Binding-site contacts:
Ligand atom C7 contacts residue THR942 of chain 1.A at 3.2 Å.
Ligand atom O6 contacts residue ASN943 of chain 1.A at 3.9 Å.
Ligand atom C7 contacts residue ASN943 of chain 1.A at 3.1 Å.
Ligand atom C3 contacts residue ASN943 of chain 1.A at 3.8 Å.
Ligand atom C8 contacts residue THR942 of chain 1.A at 3.0 Å.
Ligand atom O7 contacts residue THR942 of chain 1.A at 3.0 Å (h-bond).
Ligand atom O5 contacts residue ASN943 of chain 1.A at 2.4 Å (h-bond).
Ligand atom C4 contacts residue ASN943 of chain 1.A at 4.2 Å.
Ligand atom N2 contacts residue THR942 of chain 1.A at 4.3 Å.
Ligand atom C1 contacts residue ASN943 of chain 1.A at 1.4 Å.
Ligand atom O7 contacts residue ASN943 of chain 1.A at 3.0 Å (h-bond).
Ligand atom C6 contacts residue ASN943 of chain 1.A at 3.6 Å.
Ligand atom C2 contacts residue ASN943 of chain 1.A at 2.4 Å.
Ligand atom C5 contacts residue ASN943 of chain 1.A at 3.5 Å.
Ligand atom N2 contacts residue ASN943 of chain 1.A at 2.9 Å (h-bond).
Ligand atom C8 contacts residue ASN943 of chain 1.A at 4.3 Å.

The small molecule below binds the protein below.
Small molecule (SMILES): CC(=O)N[C@H]1[C@@H](O[C@H]2[C@H](O)[C@@H](NC(C)=O)CO[C@@H]2CO)O[C@H](CO)[C@@H](O)[C@@H]1O

Sequence of chain 1.A:
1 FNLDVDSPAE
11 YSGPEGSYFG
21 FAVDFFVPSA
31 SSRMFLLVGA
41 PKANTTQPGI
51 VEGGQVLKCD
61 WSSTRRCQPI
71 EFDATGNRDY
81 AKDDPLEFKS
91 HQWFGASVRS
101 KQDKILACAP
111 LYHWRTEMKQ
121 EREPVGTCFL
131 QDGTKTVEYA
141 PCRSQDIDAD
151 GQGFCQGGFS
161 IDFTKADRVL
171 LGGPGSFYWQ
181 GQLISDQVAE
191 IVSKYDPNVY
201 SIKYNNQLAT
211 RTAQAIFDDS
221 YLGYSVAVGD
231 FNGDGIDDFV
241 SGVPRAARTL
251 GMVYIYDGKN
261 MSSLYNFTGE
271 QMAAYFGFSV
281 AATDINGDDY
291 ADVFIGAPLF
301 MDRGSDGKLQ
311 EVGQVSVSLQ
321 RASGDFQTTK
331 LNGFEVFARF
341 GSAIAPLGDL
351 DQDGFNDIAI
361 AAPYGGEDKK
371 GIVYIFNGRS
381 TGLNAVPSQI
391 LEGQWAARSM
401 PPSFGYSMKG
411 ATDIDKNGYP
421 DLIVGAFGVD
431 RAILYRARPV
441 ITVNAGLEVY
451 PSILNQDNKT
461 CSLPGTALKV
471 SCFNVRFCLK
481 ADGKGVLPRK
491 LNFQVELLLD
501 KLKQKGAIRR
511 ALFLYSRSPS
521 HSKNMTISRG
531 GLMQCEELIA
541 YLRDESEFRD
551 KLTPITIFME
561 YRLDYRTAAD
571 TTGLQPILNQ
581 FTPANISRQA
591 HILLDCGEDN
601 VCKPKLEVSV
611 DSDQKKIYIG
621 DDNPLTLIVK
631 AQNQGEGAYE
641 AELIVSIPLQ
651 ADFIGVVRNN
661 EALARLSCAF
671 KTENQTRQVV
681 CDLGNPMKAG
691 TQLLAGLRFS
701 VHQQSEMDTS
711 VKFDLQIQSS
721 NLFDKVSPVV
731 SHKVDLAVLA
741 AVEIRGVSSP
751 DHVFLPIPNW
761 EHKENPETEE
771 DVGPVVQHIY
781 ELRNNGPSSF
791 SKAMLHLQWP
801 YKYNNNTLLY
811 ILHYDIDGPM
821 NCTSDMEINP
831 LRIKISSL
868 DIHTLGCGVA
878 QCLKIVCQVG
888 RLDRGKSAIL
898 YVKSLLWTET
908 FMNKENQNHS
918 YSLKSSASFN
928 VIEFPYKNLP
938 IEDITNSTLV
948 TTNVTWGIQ